Sequence of chain 1.B:
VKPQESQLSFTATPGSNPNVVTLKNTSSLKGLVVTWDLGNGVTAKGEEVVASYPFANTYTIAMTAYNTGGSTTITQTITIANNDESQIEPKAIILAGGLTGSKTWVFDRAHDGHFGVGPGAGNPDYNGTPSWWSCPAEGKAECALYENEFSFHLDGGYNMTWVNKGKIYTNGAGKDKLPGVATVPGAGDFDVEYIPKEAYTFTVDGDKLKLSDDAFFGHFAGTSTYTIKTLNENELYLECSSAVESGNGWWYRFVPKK

A protein and the small-molecule ligand that binds it are described below.
Small molecule (SMILES): OC[C@H]1O[C@@H](O)[C@H](O)[C@@H](O)[C@@H]1O

Binding-site contacts:
Ligand atom O6 contacts residue TYR201 of chain 1.B at 3.3 Å (h-bond).
Ligand atom O5 contacts residue LYS172 of chain 1.B at 3.0 Å (salt-bridge).
Ligand atom C3 contacts residue TRP165 of chain 1.B at 4.2 Å (hydrophobic).
Ligand atom O6 contacts residue PHE147 of chain 1.B at 4.0 Å.
Ligand atom C1 contacts residue ASP221 of chain 1.B at 4.4 Å.
Ligand atom O2 contacts residue BGC1 of chain 1.C at 2.7 Å (h-bond).
Ligand atom O2 contacts residue TRP165 of chain 1.B at 4.1 Å.
Ligand atom O1 contacts residue TRP165 of chain 1.B at 4.0 Å.
Ligand atom C5 contacts residue ASP221 of chain 1.B at 3.2 Å.
Ligand atom O6 contacts residue LYS172 of chain 1.B at 3.0 Å (salt-bridge).
Ligand atom O4 contacts residue VAL149 of chain 1.B at 4.2 Å.
Ligand atom C6 contacts residue LYS172 of chain 1.B at 3.8 Å.
Ligand atom C1 contacts residue TRP165 of chain 1.B at 4.2 Å (hydrophobic).
Ligand atom C4 contacts residue BGC1 of chain 1.C at 2.7 Å.
Ligand atom O4 contacts residue BGC1 of chain 1.C at 2.7 Å (h-bond).
Ligand atom C6 contacts residue PHE147 of chain 1.B at 3.9 Å (hydrophobic).
Ligand atom O5 contacts residue BGC1 of chain 1.C at 4.3 Å.
Ligand atom C6 contacts residue ASP221 of chain 1.B at 3.4 Å.
Ligand atom C2 contacts residue TRP165 of chain 1.B at 3.8 Å (hydrophobic).
Ligand atom O5 contacts residue TRP165 of chain 1.B at 3.9 Å.
Ligand atom C6 contacts residue TRP165 of chain 1.B at 4.1 Å (hydrophobic).
Ligand atom C6 contacts residue TRP282 of chain 1.B at 4.3 Å (hydrophobic).
Ligand atom C1 contacts residue LYS172 of chain 1.B at 3.9 Å.
Ligand atom O6 contacts residue ASP221 of chain 1.B at 2.7 Å (salt-bridge).
Ligand atom C5 contacts residue BGC1 of chain 1.C at 4.0 Å.
Ligand atom C3 contacts residue BGC1 of chain 1.C at 1.6 Å.
Ligand atom C2 contacts residue BGC1 of chain 1.C at 2.5 Å.
Ligand atom C5 contacts residue LYS172 of chain 1.B at 3.9 Å.
Ligand atom O4 contacts residue TRP282 of chain 1.B at 3.6 Å.
Ligand atom O5 contacts residue ASP221 of chain 1.B at 3.8 Å.
Ligand atom C1 contacts residue BGC1 of chain 1.C at 3.8 Å.
Ligand atom C5 contacts residue TRP165 of chain 1.B at 4.4 Å (hydrophobic).
Ligand atom O1 contacts residue LYS172 of chain 1.B at 3.7 Å.
Ligand atom C4 contacts residue TRP165 of chain 1.B at 3.9 Å (hydrophobic).